Sequence of chain 1.B:
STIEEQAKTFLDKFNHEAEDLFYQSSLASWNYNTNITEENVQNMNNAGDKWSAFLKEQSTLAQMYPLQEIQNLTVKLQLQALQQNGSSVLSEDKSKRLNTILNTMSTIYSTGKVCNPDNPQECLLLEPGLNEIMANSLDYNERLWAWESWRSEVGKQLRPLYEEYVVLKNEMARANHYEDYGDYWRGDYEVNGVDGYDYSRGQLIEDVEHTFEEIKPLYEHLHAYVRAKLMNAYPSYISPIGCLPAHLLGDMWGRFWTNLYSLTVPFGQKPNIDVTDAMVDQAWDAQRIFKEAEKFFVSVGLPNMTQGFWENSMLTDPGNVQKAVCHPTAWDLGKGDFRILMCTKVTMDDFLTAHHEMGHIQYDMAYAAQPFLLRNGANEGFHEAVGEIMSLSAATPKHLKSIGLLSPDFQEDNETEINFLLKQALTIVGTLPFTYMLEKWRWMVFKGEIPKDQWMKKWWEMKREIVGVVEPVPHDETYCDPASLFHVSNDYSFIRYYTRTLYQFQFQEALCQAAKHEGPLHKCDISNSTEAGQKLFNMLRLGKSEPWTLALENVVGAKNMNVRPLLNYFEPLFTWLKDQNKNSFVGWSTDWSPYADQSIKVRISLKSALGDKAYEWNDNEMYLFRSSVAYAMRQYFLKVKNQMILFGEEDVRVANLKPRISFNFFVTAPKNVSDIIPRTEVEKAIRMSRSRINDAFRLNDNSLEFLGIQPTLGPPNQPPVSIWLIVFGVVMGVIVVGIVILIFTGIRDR

A protein and the small-molecule ligand that binds it are described below.
Small molecule (SMILES): CC(=O)N[C@H]1[C@H](O[C@H]2[C@H](O)[C@@H](NC(C)=O)CO[C@@H]2CO)O[C@H](CO)[C@@H](O)[C@@H]1O

Binding-site contacts:
Ligand atom O3 contacts residue SER429 of chain 1.B at 4.4 Å.
Ligand atom C7 contacts residue ASN555 of chain 1.B at 3.2 Å.
Ligand atom C1 contacts residue ASN555 of chain 1.B at 1.4 Å.
Ligand atom C8 contacts residue SER554 of chain 1.B at 3.4 Å.
Ligand atom O7 contacts residue ASN555 of chain 1.B at 3.2 Å (h-bond).
Ligand atom N2 contacts residue ASN555 of chain 1.B at 2.9 Å (h-bond).
Ligand atom C8 contacts residue ASN555 of chain 1.B at 4.3 Å.
Ligand atom N2 contacts residue SER429 of chain 1.B at 4.0 Å.
Ligand atom C8 contacts residue SER429 of chain 1.B at 3.1 Å.
Ligand atom C7 contacts residue SER429 of chain 1.B at 3.8 Å.
Ligand atom C5 contacts residue ASN555 of chain 1.B at 3.7 Å.
Ligand atom O5 contacts residue ASN555 of chain 1.B at 2.4 Å (h-bond).
Ligand atom C3 contacts residue ASN555 of chain 1.B at 3.8 Å.
Ligand atom C2 contacts residue ASN555 of chain 1.B at 2.4 Å.
Ligand atom C8 contacts residue ASP552 of chain 1.B at 4.0 Å.
Ligand atom C4 contacts residue ASN555 of chain 1.B at 4.2 Å.
Ligand atom C7 contacts residue SER554 of chain 1.B at 4.2 Å.
Ligand atom C8 contacts residue HIS426 of chain 1.B at 4.0 Å.